The protein below binds the small molecule below.
Small molecule (SMILES): Nc1ccn([C@H]2C[C@H](O)[C@@H](CO[P](=O)(O)O[C@H]3C[C@H](n4cnc5c(=O)nc(N)[nH]c54)O[C@@H]3COP(=O)=O)O2)c(=O)n1

Sequence of chain 1.B:
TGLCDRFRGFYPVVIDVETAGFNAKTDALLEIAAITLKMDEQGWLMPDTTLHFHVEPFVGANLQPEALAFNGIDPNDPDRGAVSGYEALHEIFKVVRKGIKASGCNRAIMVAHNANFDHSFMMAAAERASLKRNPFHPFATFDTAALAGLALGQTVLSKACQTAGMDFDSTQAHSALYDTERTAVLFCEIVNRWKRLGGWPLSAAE

Binding-site contacts:
Ligand atom N4 contacts residue GLU93 of chain 1.B at 2.9 Å (salt-bridge).
Ligand atom N1 contacts residue PHE166 of chain 1.A at 3.6 Å.
Ligand atom C5' contacts residue PHE144 of chain 1.B at 3.7 Å (hydrophobic).
Ligand atom OP1 contacts residue PHE166 of chain 1.A at 3.4 Å.
Ligand atom N3 contacts residue GLU93 of chain 1.B at 3.0 Å (salt-bridge).
Ligand atom C6 contacts residue PHE97 of chain 1.B at 3.4 Å (hydrophobic).
Ligand atom OP2 contacts residue PHE97 of chain 1.B at 3.5 Å.
Ligand atom C5 contacts residue PHE97 of chain 1.B at 3.3 Å (hydrophobic).
Ligand atom C4 contacts residue GLU93 of chain 1.B at 3.5 Å.
Ligand atom O4' contacts residue PHE166 of chain 1.A at 3.5 Å.
Ligand atom O4' contacts residue PHE144 of chain 1.B at 3.4 Å.
Ligand atom N7 contacts residue PHE166 of chain 1.A at 3.5 Å.
Ligand atom N4 contacts residue PHE97 of chain 1.B at 3.6 Å.
Ligand atom O3' contacts residue ASN98 of chain 1.B at 3.1 Å (h-bond).
Ligand atom C4 contacts residue PHE166 of chain 1.A at 3.5 Å (hydrophobic).
Ligand atom C3' contacts residue GLU45 of chain 1.B at 3.5 Å.
Ligand atom C4 contacts residue PHE97 of chain 1.B at 3.5 Å (hydrophobic).
Ligand atom C5' contacts residue ASN141 of chain 1.B at 2.9 Å.
Ligand atom N3 contacts residue PHE166 of chain 1.A at 3.7 Å.
Ligand atom C2 contacts residue GLU93 of chain 1.B at 3.7 Å.
Ligand atom N1 contacts residue PHE49 of chain 1.B at 3.6 Å.
Ligand atom C5 contacts residue PHE166 of chain 1.A at 3.3 Å (hydrophobic).
Ligand atom N3 contacts residue PHE49 of chain 1.B at 3.3 Å.
Ligand atom C4' contacts residue THR46 of chain 1.B at 3.5 Å.
Ligand atom C2 contacts residue PHE49 of chain 1.B at 3.4 Å (hydrophobic).
Ligand atom C8 contacts residue PHE144 of chain 1.B at 3.7 Å (hydrophobic).
Ligand atom C4 contacts residue PHE49 of chain 1.B at 3.6 Å (hydrophobic).
Ligand atom O3' contacts residue THR46 of chain 1.B at 3.1 Å (h-bond).
Ligand atom O4' contacts residue THR46 of chain 1.B at 3.7 Å.
Ligand atom N1 contacts residue PHE49 of chain 1.B at 3.6 Å.
Ligand atom C1' contacts residue THR46 of chain 1.B at 3.6 Å.
Ligand atom C6 contacts residue PHE166 of chain 1.A at 3.5 Å (hydrophobic).
Ligand atom O2 contacts residue ALA94 of chain 1.B at 3.0 Å.
Ligand atom C2 contacts residue PHE49 of chain 1.B at 3.6 Å (hydrophobic).
Ligand atom C5' contacts residue GLU45 of chain 1.B at 3.8 Å.
Ligand atom C2' contacts residue THR46 of chain 1.B at 3.2 Å.
Ligand atom O2 contacts residue GLU93 of chain 1.B at 3.6 Å.
Ligand atom O3' contacts residue GLU45 of chain 1.B at 2.6 Å (salt-bridge).
Ligand atom C2 contacts residue PHE166 of chain 1.A at 3.7 Å (hydrophobic).
Ligand atom C4' contacts residue PHE144 of chain 1.B at 3.7 Å (hydrophobic).

Sequence of chain 1.A:
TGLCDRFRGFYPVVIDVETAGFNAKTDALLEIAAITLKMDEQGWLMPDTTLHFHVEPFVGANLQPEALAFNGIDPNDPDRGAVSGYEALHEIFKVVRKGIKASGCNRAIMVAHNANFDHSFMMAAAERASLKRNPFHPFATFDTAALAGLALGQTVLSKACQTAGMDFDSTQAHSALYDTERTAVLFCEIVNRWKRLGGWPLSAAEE